Sequence of chain 1.A:
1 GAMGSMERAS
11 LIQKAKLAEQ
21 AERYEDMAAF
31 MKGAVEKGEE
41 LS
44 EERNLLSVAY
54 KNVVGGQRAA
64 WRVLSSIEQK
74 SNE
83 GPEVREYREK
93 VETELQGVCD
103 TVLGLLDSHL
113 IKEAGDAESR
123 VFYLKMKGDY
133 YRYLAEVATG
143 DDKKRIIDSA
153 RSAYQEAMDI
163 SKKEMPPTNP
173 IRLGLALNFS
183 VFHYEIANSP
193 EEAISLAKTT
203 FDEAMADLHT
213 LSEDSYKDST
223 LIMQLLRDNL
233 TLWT

The small molecule below binds the protein below.
Small molecule (SMILES): [H]/N=C(\N)c1cc(-c2ccccc2)c(CNC(=O)Cc2ccc3cc[nH]c3c2)s1

Binding-site contacts:
Ligand atom C24 contacts residue ASN47 of chain 1.A at 4.0 Å.
Ligand atom C12 contacts residue PRO172 of chain 1.A at 4.3 Å (hydrophobic).
Ligand atom C24 contacts residue CSO43 of chain 1.A at 3.0 Å.
Ligand atom C17 contacts residue ILE224 of chain 1.A at 4.0 Å (hydrophobic).
Ligand atom C04 contacts residue ASN47 of chain 1.A at 4.1 Å.
Ligand atom N03 contacts residue VAL51 of chain 1.A at 3.8 Å.
Ligand atom C07 contacts residue ASN47 of chain 1.A at 3.8 Å.
Ligand atom C26 contacts residue CSO43 of chain 1.A at 4.2 Å.
Ligand atom O11 contacts residue CSO43 of chain 1.A at 4.4 Å.
Ligand atom C05 contacts residue ASN47 of chain 1.A at 4.2 Å.
Ligand atom C10 contacts residue ASN47 of chain 1.A at 3.8 Å.
Ligand atom N09 contacts residue ASN47 of chain 1.A at 3.5 Å (h-bond).
Ligand atom C24 contacts residue GLU44 of chain 1.A at 3.7 Å.
Ligand atom C06 contacts residue ASN47 of chain 1.A at 4.1 Å.
Ligand atom C26 contacts residue GLU44 of chain 1.A at 3.8 Å.
Ligand atom C08 contacts residue ASN47 of chain 1.A at 3.9 Å.
Ligand atom C17 contacts residue LEU223 of chain 1.A at 3.2 Å (hydrophobic).
Ligand atom C27 contacts residue GLU44 of chain 1.A at 4.0 Å.
Ligand atom C13 contacts residue PRO172 of chain 1.A at 4.4 Å (hydrophobic).
Ligand atom C20 contacts residue LEU223 of chain 1.A at 3.9 Å (hydrophobic).
Ligand atom C25 contacts residue CSO43 of chain 1.A at 2.9 Å.
Ligand atom S22 contacts residue ASN47 of chain 1.A at 4.0 Å.
Ligand atom C25 contacts residue GLU44 of chain 1.A at 3.8 Å.
Ligand atom C21 contacts residue PRO172 of chain 1.A at 4.2 Å (hydrophobic).
Ligand atom C23 contacts residue CSO43 of chain 1.A at 4.3 Å.
Ligand atom O11 contacts residue ASN47 of chain 1.A at 4.1 Å.
Ligand atom C21 contacts residue ILE224 of chain 1.A at 4.1 Å (hydrophobic).
Ligand atom C20 contacts residue ASP220 of chain 1.A at 4.3 Å.
Ligand atom C12 contacts residue ASN47 of chain 1.A at 4.3 Å.
Ligand atom C16 contacts residue LEU223 of chain 1.A at 3.8 Å (hydrophobic).
Ligand atom C15 contacts residue ILE224 of chain 1.A at 4.4 Å (hydrophobic).
Ligand atom N01 contacts residue LEU48 of chain 1.A at 3.6 Å.
Ligand atom C20 contacts residue ILE224 of chain 1.A at 3.8 Å (hydrophobic).
Ligand atom N01 contacts residue GLU19 of chain 1.A at 3.0 Å (salt-bridge).
Ligand atom C28 contacts residue GLU44 of chain 1.A at 4.0 Å.
Ligand atom N03 contacts residue GLU19 of chain 1.A at 3.0 Å (salt-bridge).
Ligand atom C02 contacts residue GLU19 of chain 1.A at 3.7 Å.
Ligand atom C16 contacts residue ILE224 of chain 1.A at 4.0 Å (hydrophobic).
Ligand atom C12 contacts residue ILE173 of chain 1.A at 4.4 Å (hydrophobic).
Ligand atom C23 contacts residue GLU44 of chain 1.A at 4.2 Å.